The protein below binds the small molecule below.
Small molecule (SMILES): Nc1ccn([C@H]2C[C@H](O)[C@@H](COP(=O)(O)O)O2)c(=O)n1

Binding-site contacts:
Ligand atom OP2 contacts residue DA4 of chain 25.D at 3.6 Å.
Ligand atom O3' contacts residue DA4 of chain 25.D at 4.2 Å.
Ligand atom O5' contacts residue DA4 of chain 25.D at 4.0 Å.
Ligand atom C3' contacts residue DA4 of chain 25.D at 3.3 Å.
Ligand atom C4' contacts residue DA4 of chain 25.D at 4.3 Å.
Ligand atom C2' contacts residue DA4 of chain 25.D at 3.5 Å.
Ligand atom P contacts residue DA4 of chain 25.D at 3.2 Å.
Ligand atom OP1 contacts residue DA4 of chain 25.D at 2.2 Å.
Ligand atom C5' contacts residue DA4 of chain 25.D at 4.0 Å.